Sequence of chain 1.A:
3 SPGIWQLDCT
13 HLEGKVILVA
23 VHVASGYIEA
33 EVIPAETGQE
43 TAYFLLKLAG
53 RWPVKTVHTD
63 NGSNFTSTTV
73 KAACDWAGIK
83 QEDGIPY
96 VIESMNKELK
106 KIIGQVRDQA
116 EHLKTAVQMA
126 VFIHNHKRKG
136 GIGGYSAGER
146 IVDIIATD

Binding-site contacts:
Ligand atom CAD contacts residue TYR45 of chain 1.A at 3.5 Å (hydrophobic).
Ligand atom CAG contacts residue THR71 of chain 1.A at 3.8 Å.
Ligand atom CAC contacts residue TRP78 of chain 1.A at 3.6 Å (hydrophobic).
Ligand atom CAK contacts residue ALA75 of chain 1.A at 4.3 Å (hydrophobic).
Ligand atom CAE contacts residue THR120 of chain 1.B at 3.9 Å.
Ligand atom CAH contacts residue ALA75 of chain 1.A at 3.7 Å (hydrophobic).
Ligand atom CAI contacts residue THR120 of chain 1.B at 3.9 Å.
Ligand atom CAH contacts residue THR71 of chain 1.A at 4.3 Å.
Ligand atom CAB contacts residue ALA74 of chain 1.A at 3.5 Å (hydrophobic).
Ligand atom CAI contacts residue ALA75 of chain 1.A at 4.2 Å (hydrophobic).
Ligand atom CAJ contacts residue THR71 of chain 1.A at 4.0 Å.
Ligand atom CAC contacts residue MET124 of chain 1.B at 3.1 Å (hydrophobic).
Ligand atom NAA contacts residue GLN41 of chain 1.A at 3.2 Å (h-bond).
Ligand atom CAD contacts residue THR120 of chain 1.B at 3.9 Å.
Ligand atom CAB contacts residue TRP78 of chain 1.A at 4.0 Å (hydrophobic).
Ligand atom NAA contacts residue THR120 of chain 1.B at 3.9 Å.
Ligand atom NAL contacts residue MET124 of chain 1.B at 4.0 Å.
Ligand atom CAJ contacts residue ALA44 of chain 1.A at 4.0 Å (hydrophobic).
Ligand atom CAF contacts residue ALA44 of chain 1.A at 3.9 Å (hydrophobic).
Ligand atom CAK contacts residue THR120 of chain 1.B at 3.7 Å.
Ligand atom CAG contacts residue THR120 of chain 1.B at 4.0 Å.
Ligand atom NAL contacts residue ALA75 of chain 1.A at 4.1 Å.
Ligand atom CAJ contacts residue THR120 of chain 1.B at 3.7 Å.
Ligand atom CAJ contacts residue TYR45 of chain 1.A at 4.3 Å (hydrophobic).
Ligand atom NAA contacts residue TYR45 of chain 1.A at 4.2 Å.
Ligand atom CAC contacts residue ALA75 of chain 1.A at 4.0 Å (hydrophobic).
Ligand atom CAD contacts residue ALA44 of chain 1.A at 3.6 Å (hydrophobic).
Ligand atom CAI contacts residue MET124 of chain 1.B at 3.1 Å (hydrophobic).
Ligand atom CAF contacts residue ALA75 of chain 1.A at 4.2 Å (hydrophobic).
Ligand atom CAB contacts residue MET124 of chain 1.B at 4.1 Å (hydrophobic).
Ligand atom CAJ contacts residue GLN41 of chain 1.A at 4.1 Å.
Ligand atom CAD contacts residue GLN41 of chain 1.A at 4.3 Å.
Ligand atom CAH contacts residue ALA74 of chain 1.A at 3.9 Å (hydrophobic).
Ligand atom CAE contacts residue THR71 of chain 1.A at 3.5 Å.
Ligand atom CAB contacts residue ALA75 of chain 1.A at 3.7 Å (hydrophobic).
Ligand atom CAF contacts residue THR120 of chain 1.B at 3.8 Å.
Ligand atom CAF contacts residue LEU48 of chain 1.A at 4.1 Å (hydrophobic).
Ligand atom CAC contacts residue ALA74 of chain 1.A at 4.2 Å (hydrophobic).
Ligand atom NAL contacts residue THR120 of chain 1.B at 4.1 Å.
Ligand atom CAI contacts residue LEU48 of chain 1.A at 4.2 Å (hydrophobic).

Sequence of chain 1.B:
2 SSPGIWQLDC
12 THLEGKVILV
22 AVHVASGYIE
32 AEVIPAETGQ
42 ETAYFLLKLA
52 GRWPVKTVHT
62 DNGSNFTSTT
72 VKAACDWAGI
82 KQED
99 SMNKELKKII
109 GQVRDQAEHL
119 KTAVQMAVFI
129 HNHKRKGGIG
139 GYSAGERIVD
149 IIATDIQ

This small molecule binds to this protein.
Small molecule (SMILES): Nc1ccc(-n2cccc2)cc1